Sequence of chain 33.A:
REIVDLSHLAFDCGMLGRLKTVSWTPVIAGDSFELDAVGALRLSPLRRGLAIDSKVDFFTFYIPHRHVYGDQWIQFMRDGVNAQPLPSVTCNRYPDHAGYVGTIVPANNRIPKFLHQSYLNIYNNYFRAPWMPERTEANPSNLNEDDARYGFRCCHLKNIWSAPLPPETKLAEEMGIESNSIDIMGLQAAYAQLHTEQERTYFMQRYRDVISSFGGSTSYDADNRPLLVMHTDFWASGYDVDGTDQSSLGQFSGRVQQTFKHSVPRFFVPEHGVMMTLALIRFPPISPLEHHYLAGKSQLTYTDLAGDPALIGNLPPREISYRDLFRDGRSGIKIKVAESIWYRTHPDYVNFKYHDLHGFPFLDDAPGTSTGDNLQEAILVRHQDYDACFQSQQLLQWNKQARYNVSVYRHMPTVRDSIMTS

Binding-site contacts:
Ligand atom O4' contacts residue DC1 of chain 7.F at 0.3 Å (h-bond).
Ligand atom P contacts residue DC1 of chain 7.F at 1.1 Å.
Ligand atom C2' contacts residue DC1 of chain 7.F at 1.2 Å.
Ligand atom C1' contacts residue PHE277 of chain 33.A at 3.9 Å (hydrophobic).
Ligand atom OP1 contacts residue PHE277 of chain 33.A at 4.1 Å.
Ligand atom OP2 contacts residue DC1 of chain 7.F at 1.0 Å.
Ligand atom O3' contacts residue DC1 of chain 7.F at 1.1 Å (h-bond).
Ligand atom C3' contacts residue DC1 of chain 7.F at 0.8 Å.
Ligand atom OP1 contacts residue ARG10 of chain 33.A at 3.8 Å.
Ligand atom C1' contacts residue DC1 of chain 7.F at 1.3 Å.
Ligand atom C5' contacts residue DC1 of chain 7.F at 1.4 Å.
Ligand atom C4' contacts residue DC1 of chain 7.F at 1.2 Å.
Ligand atom C3' contacts residue PHE277 of chain 33.A at 3.6 Å (hydrophobic).
Ligand atom OP1 contacts residue DC1 of chain 7.F at 0.4 Å (h-bond).
Ligand atom C2' contacts residue PHE277 of chain 33.A at 2.8 Å (hydrophobic).
Ligand atom O5' contacts residue DC1 of chain 7.F at 1.2 Å (h-bond).
Ligand atom O3' contacts residue PHE277 of chain 33.A at 4.1 Å.

A small-molecule ligand and the protein it binds are described below.
Small molecule (SMILES): Nc1ccn([C@H]2C[C@H](O)[C@@H](COP(=O)(O)O)O2)c(=O)n1